Sequence of chain 1.C:
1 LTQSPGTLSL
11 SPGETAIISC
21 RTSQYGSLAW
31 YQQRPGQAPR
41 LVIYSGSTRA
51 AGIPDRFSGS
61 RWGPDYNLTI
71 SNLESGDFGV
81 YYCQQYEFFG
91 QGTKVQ

Binding-site contacts:
Ligand atom C2 contacts residue ASN67 of chain 1.C at 2.4 Å.
Ligand atom C7 contacts residue ASN67 of chain 1.C at 3.2 Å.
Ligand atom C8 contacts residue SER60 of chain 1.C at 3.3 Å.
Ligand atom C8 contacts residue ARG61 of chain 1.C at 3.9 Å.
Ligand atom N2 contacts residue SER60 of chain 1.C at 4.3 Å.
Ligand atom O5 contacts residue ASN67 of chain 1.C at 2.4 Å (h-bond).
Ligand atom C8 contacts residue ASP65 of chain 1.C at 4.5 Å.
Ligand atom C8 contacts residue TRP62 of chain 1.C at 3.5 Å (hydrophobic).
Ligand atom O7 contacts residue ASN67 of chain 1.C at 3.1 Å (h-bond).
Ligand atom O5 contacts residue ILE17 of chain 1.C at 4.5 Å.
Ligand atom C3 contacts residue ASN67 of chain 1.C at 3.8 Å.
Ligand atom C7 contacts residue SER60 of chain 1.C at 3.1 Å.
Ligand atom C8 contacts residue ASN67 of chain 1.C at 4.1 Å.
Ligand atom N2 contacts residue ASN67 of chain 1.C at 2.9 Å (h-bond).
Ligand atom O7 contacts residue SER60 of chain 1.C at 2.5 Å (h-bond).
Ligand atom C6 contacts residue ILE17 of chain 1.C at 3.7 Å (hydrophobic).
Ligand atom C5 contacts residue ASN67 of chain 1.C at 3.7 Å.
Ligand atom C1 contacts residue ASN67 of chain 1.C at 1.4 Å.
Ligand atom C4 contacts residue ASN67 of chain 1.C at 4.2 Å.

The protein below binds the small molecule below.
Small molecule (SMILES): CC(=O)N[C@@H]1[C@@H](O)[C@H](O)[C@@H](CO)O[C@H]1O